Sequence of chain 1.A:
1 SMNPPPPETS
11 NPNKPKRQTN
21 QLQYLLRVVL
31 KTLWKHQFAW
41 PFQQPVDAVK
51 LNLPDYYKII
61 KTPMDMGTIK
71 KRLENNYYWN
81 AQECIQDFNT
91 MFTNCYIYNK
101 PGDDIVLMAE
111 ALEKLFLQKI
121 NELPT

This protein binds this small molecule.
Small molecule (SMILES): Cc1cc(NNc2ccc(C(=O)Nc3ccccc3N)cc2)c(N)cc1O

Binding-site contacts:
Ligand atom C19 contacts residue LEU51 of chain 1.A at 4.0 Å (hydrophobic).
Ligand atom C12 contacts residue LEU53 of chain 1.A at 4.0 Å (hydrophobic).
Ligand atom O1 contacts residue TYR56 of chain 1.A at 4.2 Å.
Ligand atom C9 contacts residue PRO41 of chain 1.A at 3.8 Å (hydrophobic).
Ligand atom C17 contacts residue PRO41 of chain 1.A at 3.6 Å (hydrophobic).
Ligand atom C contacts residue TRP40 of chain 1.A at 4.0 Å (hydrophobic).
Ligand atom C19 contacts residue TRP40 of chain 1.A at 3.6 Å (hydrophobic).
Ligand atom N1 contacts residue TRP40 of chain 1.A at 3.4 Å.
Ligand atom N2 contacts residue LEU51 of chain 1.A at 3.5 Å.
Ligand atom C8 contacts residue TRP40 of chain 1.A at 3.9 Å (hydrophobic).
Ligand atom C14 contacts residue ILE105 of chain 1.A at 3.9 Å (hydrophobic).
Ligand atom N2 contacts residue PRO41 of chain 1.A at 3.8 Å.
Ligand atom N4 contacts residue LEU51 of chain 1.A at 4.2 Å.
Ligand atom C16 contacts residue PHE42 of chain 1.A at 3.8 Å (hydrophobic).
Ligand atom O1 contacts residue CYS95 of chain 1.A at 4.1 Å.
Ligand atom N3 contacts residue LEU51 of chain 1.A at 3.4 Å.
Ligand atom C10 contacts residue LEU51 of chain 1.A at 3.8 Å (hydrophobic).
Ligand atom C15 contacts residue VAL46 of chain 1.A at 3.8 Å (hydrophobic).
Ligand atom C7 contacts residue TRP40 of chain 1.A at 3.6 Å (hydrophobic).
Ligand atom N4 contacts residue LEU53 of chain 1.A at 4.0 Å.
Ligand atom C11 contacts residue ILE105 of chain 1.A at 4.1 Å (hydrophobic).
Ligand atom C17 contacts residue VAL46 of chain 1.A at 4.2 Å (hydrophobic).
Ligand atom C16 contacts residue PRO41 of chain 1.A at 4.0 Å (hydrophobic).
Ligand atom C15 contacts residue ILE105 of chain 1.A at 4.0 Å (hydrophobic).
Ligand atom C16 contacts residue VAL46 of chain 1.A at 3.7 Å (hydrophobic).
Ligand atom C15 contacts residue PRO41 of chain 1.A at 4.2 Å (hydrophobic).
Ligand atom C12 contacts residue LEU51 of chain 1.A at 4.2 Å (hydrophobic).
Ligand atom O1 contacts residue ASN99 of chain 1.A at 2.9 Å (h-bond).
Ligand atom C14 contacts residue ASN99 of chain 1.A at 3.7 Å.
Ligand atom N contacts residue TRP40 of chain 1.A at 3.8 Å.
Ligand atom C11 contacts residue LEU51 of chain 1.A at 3.8 Å (hydrophobic).
Ligand atom C13 contacts residue LEU53 of chain 1.A at 4.0 Å (hydrophobic).
Ligand atom C12 contacts residue ILE105 of chain 1.A at 4.2 Å (hydrophobic).
Ligand atom C18 contacts residue TRP40 of chain 1.A at 4.0 Å (hydrophobic).
Ligand atom C13 contacts residue ASN99 of chain 1.A at 3.8 Å.
Ligand atom C10 contacts residue PRO41 of chain 1.A at 4.1 Å (hydrophobic).
Ligand atom C9 contacts residue GLN44 of chain 1.A at 3.8 Å.
Ligand atom C13 contacts residue ILE105 of chain 1.A at 4.0 Å (hydrophobic).
Ligand atom C18 contacts residue LEU51 of chain 1.A at 3.5 Å (hydrophobic).
Ligand atom C17 contacts residue ILE105 of chain 1.A at 3.9 Å (hydrophobic).